This protein binds this small molecule.
Small molecule (SMILES): Fc1ccccc1Oc1cccn2c(C3(c4ccc(Cl)cc4)CC3)nnc12

Sequence of chain 1.C:
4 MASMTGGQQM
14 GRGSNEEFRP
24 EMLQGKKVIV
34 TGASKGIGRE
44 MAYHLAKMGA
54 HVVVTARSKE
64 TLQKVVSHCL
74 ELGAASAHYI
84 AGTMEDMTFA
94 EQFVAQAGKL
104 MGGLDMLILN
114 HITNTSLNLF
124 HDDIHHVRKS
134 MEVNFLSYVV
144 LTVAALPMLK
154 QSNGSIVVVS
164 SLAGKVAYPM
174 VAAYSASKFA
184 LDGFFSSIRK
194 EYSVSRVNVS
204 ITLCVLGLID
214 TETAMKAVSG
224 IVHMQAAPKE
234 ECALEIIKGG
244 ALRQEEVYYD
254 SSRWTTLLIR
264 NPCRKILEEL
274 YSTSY

Binding-site contacts:
Ligand atom N8 contacts residue NAP1 of chain 1.K at 3.4 Å.
Ligand atom C23 contacts residue THR216 of chain 1.D at 3.4 Å.
Ligand atom N3 contacts residue NAP1 of chain 1.K at 3.7 Å.
Ligand atom N9 contacts residue SER164 of chain 1.D at 3.4 Å (h-bond).
Ligand atom C1 contacts residue LEU211 of chain 1.D at 3.6 Å (hydrophobic).
Ligand atom C26 contacts residue THR118 of chain 1.D at 3.8 Å.
Ligand atom C1 contacts residue NAP1 of chain 1.K at 3.8 Å.
Ligand atom N9 contacts residue NAP1 of chain 1.K at 3.3 Å.
Ligand atom C7 contacts residue NAP1 of chain 1.K at 3.8 Å.
Ligand atom C1 contacts residue VAL221 of chain 1.D at 3.5 Å (hydrophobic).
Ligand atom C7 contacts residue SER164 of chain 1.D at 3.6 Å.
Ligand atom CL19 contacts residue TYR278 of chain 1.C at 3.8 Å.
Ligand atom C16 contacts residue TYR171 of chain 1.D at 3.4 Å (hydrophobic).
Ligand atom N8 contacts residue TYR177 of chain 1.D at 3.6 Å.
Ligand atom C17 contacts residue TYR171 of chain 1.D at 3.6 Å (hydrophobic).
Ligand atom C6 contacts residue ALA217 of chain 1.D at 3.6 Å (hydrophobic).
Ligand atom C15 contacts residue VAL225 of chain 1.D at 3.8 Å (hydrophobic).
Ligand atom C12 contacts residue LEU165 of chain 1.D at 3.8 Å (hydrophobic).
Ligand atom N8 contacts residue SER164 of chain 1.D at 2.5 Å (h-bond).
Ligand atom C2 contacts residue LEU211 of chain 1.D at 3.6 Å (hydrophobic).
Ligand atom C13 contacts residue LEU211 of chain 1.D at 3.3 Å (hydrophobic).
Ligand atom C15 contacts residue TYR171 of chain 1.D at 3.7 Å (hydrophobic).
Ligand atom C6 contacts residue NAP1 of chain 1.K at 3.8 Å.
Ligand atom C13 contacts residue GLY210 of chain 1.D at 3.5 Å.
Ligand atom C24 contacts residue THR216 of chain 1.D at 3.5 Å.
Ligand atom N9 contacts residue TYR177 of chain 1.D at 2.7 Å (h-bond).
Ligand atom C4 contacts residue NAP1 of chain 1.K at 3.4 Å.
Ligand atom C25 contacts residue THR118 of chain 1.D at 3.0 Å.
Ligand atom C12 contacts residue TYR171 of chain 1.D at 3.8 Å (hydrophobic).
Ligand atom C22 contacts residue ILE115 of chain 1.D at 3.7 Å (hydrophobic).
Ligand atom C24 contacts residue THR118 of chain 1.D at 3.5 Å.
Ligand atom C14 contacts residue TYR171 of chain 1.D at 3.7 Å (hydrophobic).
Ligand atom CL19 contacts residue MET173 of chain 1.D at 3.6 Å.
Ligand atom C15 contacts residue MET227 of chain 1.D at 3.6 Å (hydrophobic).
Ligand atom F27 contacts residue NAP1 of chain 1.K at 2.7 Å.
Ligand atom C14 contacts residue MET227 of chain 1.D at 3.7 Å (hydrophobic).
Ligand atom CL19 contacts residue PRO172 of chain 1.D at 3.7 Å.
Ligand atom C12 contacts residue SER164 of chain 1.D at 3.5 Å.
Ligand atom C4 contacts residue TYR177 of chain 1.D at 3.7 Å (hydrophobic).
Ligand atom O20 contacts residue TYR177 of chain 1.D at 3.6 Å.

Sequence of chain 1.D:
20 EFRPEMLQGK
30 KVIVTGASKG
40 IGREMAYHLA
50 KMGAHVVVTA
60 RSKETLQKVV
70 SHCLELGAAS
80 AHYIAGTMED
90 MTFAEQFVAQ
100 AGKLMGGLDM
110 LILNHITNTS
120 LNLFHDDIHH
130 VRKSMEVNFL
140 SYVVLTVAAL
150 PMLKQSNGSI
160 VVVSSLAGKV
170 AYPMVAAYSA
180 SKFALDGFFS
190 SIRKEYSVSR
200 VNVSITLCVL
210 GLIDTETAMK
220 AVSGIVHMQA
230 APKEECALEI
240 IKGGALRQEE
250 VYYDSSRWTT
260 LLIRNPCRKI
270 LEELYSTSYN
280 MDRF